Sequence of chain 7.E:
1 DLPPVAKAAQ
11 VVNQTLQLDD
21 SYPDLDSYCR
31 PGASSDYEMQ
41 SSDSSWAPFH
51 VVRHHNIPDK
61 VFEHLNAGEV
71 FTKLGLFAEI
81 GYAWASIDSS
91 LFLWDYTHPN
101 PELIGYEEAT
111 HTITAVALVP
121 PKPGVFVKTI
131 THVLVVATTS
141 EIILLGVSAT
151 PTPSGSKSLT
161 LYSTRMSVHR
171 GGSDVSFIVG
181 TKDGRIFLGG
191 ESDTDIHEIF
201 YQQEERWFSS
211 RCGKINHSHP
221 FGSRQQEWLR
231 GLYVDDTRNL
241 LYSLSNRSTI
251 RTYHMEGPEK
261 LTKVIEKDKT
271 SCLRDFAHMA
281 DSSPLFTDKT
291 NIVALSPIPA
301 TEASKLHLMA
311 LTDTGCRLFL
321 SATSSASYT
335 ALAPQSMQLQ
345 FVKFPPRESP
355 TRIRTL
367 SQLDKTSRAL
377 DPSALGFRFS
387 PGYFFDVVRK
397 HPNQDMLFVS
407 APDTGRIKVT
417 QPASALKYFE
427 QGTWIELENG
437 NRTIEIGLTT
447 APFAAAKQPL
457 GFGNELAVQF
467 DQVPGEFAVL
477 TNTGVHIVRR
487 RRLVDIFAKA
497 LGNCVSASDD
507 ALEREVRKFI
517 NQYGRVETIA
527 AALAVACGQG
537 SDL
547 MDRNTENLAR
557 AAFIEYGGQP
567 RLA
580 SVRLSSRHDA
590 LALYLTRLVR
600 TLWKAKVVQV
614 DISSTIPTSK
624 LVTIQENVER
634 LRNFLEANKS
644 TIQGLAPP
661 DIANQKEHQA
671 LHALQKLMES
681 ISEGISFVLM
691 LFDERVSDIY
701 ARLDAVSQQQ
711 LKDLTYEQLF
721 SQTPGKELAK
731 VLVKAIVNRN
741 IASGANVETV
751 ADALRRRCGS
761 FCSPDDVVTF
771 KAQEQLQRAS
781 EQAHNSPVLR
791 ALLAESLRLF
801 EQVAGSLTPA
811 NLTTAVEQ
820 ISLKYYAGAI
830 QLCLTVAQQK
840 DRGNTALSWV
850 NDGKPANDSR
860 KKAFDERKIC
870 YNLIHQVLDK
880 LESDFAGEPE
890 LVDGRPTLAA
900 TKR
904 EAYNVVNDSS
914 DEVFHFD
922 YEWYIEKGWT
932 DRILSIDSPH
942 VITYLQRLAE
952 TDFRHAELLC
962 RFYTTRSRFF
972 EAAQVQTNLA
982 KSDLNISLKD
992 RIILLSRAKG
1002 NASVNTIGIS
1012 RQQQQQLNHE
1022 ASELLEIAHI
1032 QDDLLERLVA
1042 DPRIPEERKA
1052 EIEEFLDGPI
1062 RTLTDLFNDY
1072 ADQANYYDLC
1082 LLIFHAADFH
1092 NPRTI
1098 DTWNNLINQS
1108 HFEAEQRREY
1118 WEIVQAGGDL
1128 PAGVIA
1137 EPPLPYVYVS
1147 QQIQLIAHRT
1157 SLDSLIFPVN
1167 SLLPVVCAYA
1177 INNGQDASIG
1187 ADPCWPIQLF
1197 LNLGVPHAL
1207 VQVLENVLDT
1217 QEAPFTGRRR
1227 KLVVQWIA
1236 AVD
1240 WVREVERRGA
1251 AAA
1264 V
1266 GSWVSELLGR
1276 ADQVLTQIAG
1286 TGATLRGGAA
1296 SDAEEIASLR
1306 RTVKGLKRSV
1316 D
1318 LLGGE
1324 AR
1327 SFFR

Sequence of chain 7.B:
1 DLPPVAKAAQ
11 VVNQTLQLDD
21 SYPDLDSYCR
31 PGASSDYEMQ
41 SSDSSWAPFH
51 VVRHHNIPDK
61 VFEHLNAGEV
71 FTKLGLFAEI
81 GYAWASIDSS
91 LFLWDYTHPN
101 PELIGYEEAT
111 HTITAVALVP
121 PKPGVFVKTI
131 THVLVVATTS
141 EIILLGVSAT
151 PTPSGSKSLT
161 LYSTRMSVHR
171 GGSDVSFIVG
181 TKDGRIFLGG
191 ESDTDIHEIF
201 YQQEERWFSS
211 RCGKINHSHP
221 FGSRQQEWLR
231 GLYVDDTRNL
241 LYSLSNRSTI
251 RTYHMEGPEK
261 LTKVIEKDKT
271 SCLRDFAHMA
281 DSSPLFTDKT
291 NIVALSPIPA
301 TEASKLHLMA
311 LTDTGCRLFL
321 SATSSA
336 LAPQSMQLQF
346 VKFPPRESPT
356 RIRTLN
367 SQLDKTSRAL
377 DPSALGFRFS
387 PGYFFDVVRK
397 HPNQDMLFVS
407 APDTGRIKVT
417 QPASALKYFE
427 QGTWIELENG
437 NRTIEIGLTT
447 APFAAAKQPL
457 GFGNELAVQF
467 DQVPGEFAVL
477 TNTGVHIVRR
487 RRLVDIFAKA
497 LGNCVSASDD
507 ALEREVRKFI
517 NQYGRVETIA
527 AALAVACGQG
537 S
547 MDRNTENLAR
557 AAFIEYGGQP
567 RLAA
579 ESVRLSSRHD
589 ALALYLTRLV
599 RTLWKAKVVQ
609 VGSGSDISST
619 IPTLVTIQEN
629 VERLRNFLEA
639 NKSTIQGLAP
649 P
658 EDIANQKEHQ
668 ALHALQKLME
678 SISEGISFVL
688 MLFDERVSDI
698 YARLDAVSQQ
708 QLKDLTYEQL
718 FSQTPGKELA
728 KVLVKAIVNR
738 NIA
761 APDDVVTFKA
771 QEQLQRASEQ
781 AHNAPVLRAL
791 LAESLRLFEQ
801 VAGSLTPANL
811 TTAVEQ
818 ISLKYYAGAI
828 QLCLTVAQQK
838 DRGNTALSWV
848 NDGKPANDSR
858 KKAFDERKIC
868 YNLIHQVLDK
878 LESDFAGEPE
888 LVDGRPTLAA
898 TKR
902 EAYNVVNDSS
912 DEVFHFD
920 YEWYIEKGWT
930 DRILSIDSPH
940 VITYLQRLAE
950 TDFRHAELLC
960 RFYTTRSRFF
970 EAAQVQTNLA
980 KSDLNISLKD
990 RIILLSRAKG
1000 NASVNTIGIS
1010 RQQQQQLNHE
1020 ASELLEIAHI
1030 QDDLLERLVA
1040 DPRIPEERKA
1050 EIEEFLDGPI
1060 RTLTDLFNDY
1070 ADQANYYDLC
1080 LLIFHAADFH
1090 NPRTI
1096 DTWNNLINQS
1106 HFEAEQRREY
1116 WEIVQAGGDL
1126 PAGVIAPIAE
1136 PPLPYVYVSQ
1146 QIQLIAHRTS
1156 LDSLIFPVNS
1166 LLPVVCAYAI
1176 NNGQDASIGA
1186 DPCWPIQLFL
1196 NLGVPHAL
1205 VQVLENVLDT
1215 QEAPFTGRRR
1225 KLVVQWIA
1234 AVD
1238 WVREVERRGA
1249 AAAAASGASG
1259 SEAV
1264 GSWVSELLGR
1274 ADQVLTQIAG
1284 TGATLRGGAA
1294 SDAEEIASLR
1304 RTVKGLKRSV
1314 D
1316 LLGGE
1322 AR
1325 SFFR

This small molecule binds to this protein.
Small molecule (SMILES): CC[C@H](C)[C@H](NC(=O)[C@@H](NC(=O)[C@H](CC(C)C)NC(=O)[C@H](CCCCN)NC(=O)[C@H](CCCCN)NC(=O)[C@@H](N)CC1=NC=NC1)C(C)C)C(=O)N[C@@H](CC(N)=O)C(=O)N[C@@H](CCCCN)C(=O)N[C@@H](CC(=O)O)C(=O)N[C@@H](CCSC)C(=O)N[C@@H](CCCN=C(N)N)C(=O)N[C@H](C(=O)N[C@@H](CC(=O)O)C(=O)N[C@@H](CC(C)C)C(=O)N[C@@H](Cc1ccccc1)C(=O)N[C@@H](CO)C(=O)N1CCC[C@H]1C(=O)N1CCC[C@H]1C(=O)N[C@H](C=O)CC(N)=O)[C@@H](C)O

Binding-site contacts:
Ligand atom N contacts residue LEU93 of chain 7.E at 1.4 Å.
Ligand atom CE1 contacts residue SER90 of chain 7.E at 1.0 Å.
Ligand atom N contacts residue PRO99 of chain 7.E at 1.3 Å.
Ligand atom C contacts residue LYS73 of chain 7.E at 0.9 Å.
Ligand atom CG contacts residue PHE71 of chain 7.E at 1.1 Å (hydrophobic).
Ligand atom N contacts residue LEU91 of chain 7.E at 1.4 Å.
Ligand atom CZ contacts residue ILE104 of chain 7.E at 1.3 Å (hydrophobic).
Ligand atom OD1 contacts residue THR160 of chain 7.E at 1.4 Å (h-bond).
Ligand atom CA contacts residue LEU93 of chain 7.E at 0.2 Å (hydrophobic).
Ligand atom CD contacts residue LYS73 of chain 7.E at 1.1 Å.
Ligand atom NE contacts residue ILE104 of chain 7.E at 1.1 Å.
Ligand atom CB contacts residue THR1061 of chain 7.B at 1.0 Å.
Ligand atom OG1 contacts residue TRP84 of chain 7.E at 1.1 Å.
Ligand atom CG contacts residue THR160 of chain 7.E at 1.1 Å.
Ligand atom CD2 contacts residue SER90 of chain 7.E at 0.8 Å.
Ligand atom OD1 contacts residue LEU159 of chain 7.E at 1.1 Å.
Ligand atom CA contacts residue LEU159 of chain 7.E at 0.6 Å (hydrophobic).
Ligand atom CB contacts residue TRP84 of chain 7.E at 0.6 Å (hydrophobic).
Ligand atom CE2 contacts residue SER90 of chain 7.E at 1.4 Å.
Ligand atom CG contacts residue LEU159 of chain 7.E at 0.2 Å (hydrophobic).
Ligand atom C contacts residue LEU93 of chain 7.E at 1.4 Å (hydrophobic).
Ligand atom CG contacts residue SER90 of chain 7.E at 1.1 Å.
Ligand atom CB contacts residue ILE113 of chain 7.E at 1.4 Å (hydrophobic).
Ligand atom N contacts residue SER90 of chain 7.E at 1.2 Å (h-bond).
Ligand atom ND2 contacts residue LEU159 of chain 7.E at 1.3 Å.
Ligand atom O contacts residue SER86 of chain 7.E at 1.1 Å (h-bond).
Ligand atom CZ contacts residue SER90 of chain 7.E at 0.9 Å.
Ligand atom CE contacts residue LYS4 of chain 7.K at 1.3 Å.
Ligand atom CA contacts residue LEU91 of chain 7.E at 0.9 Å (hydrophobic).
Ligand atom OD1 contacts residue ILE113 of chain 7.E at 1.4 Å.
Ligand atom CG contacts residue THR1061 of chain 7.B at 1.1 Å.
Ligand atom O contacts residue LEU159 of chain 7.E at 1.4 Å.
Ligand atom C contacts residue LEU159 of chain 7.E at 1.3 Å (hydrophobic).
Ligand atom O contacts residue LEU161 of chain 7.E at 0.5 Å.
Ligand atom O contacts residue LYS73 of chain 7.E at 1.4 Å.
Ligand atom O contacts residue ILE87 of chain 7.E at 1.4 Å (h-bond).
Ligand atom CD2 contacts residue PHE92 of chain 7.E at 0.7 Å (hydrophobic).
Ligand atom N contacts residue LYS73 of chain 7.E at 1.0 Å.
Ligand atom C contacts residue THR1063 of chain 7.B at 1.4 Å.
Ligand atom C contacts residue LEU91 of chain 7.E at 1.1 Å (hydrophobic).

Sequence of chain 7.K:
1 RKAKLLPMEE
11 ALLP